Binding-site contacts:
Ligand atom C11 contacts residue MET221 of chain 4.A at 4.0 Å (hydrophobic).
Ligand atom C17 contacts residue ILE104 of chain 4.A at 3.8 Å (hydrophobic).
Ligand atom C16 contacts residue TYR128 of chain 4.A at 2.9 Å (hydrophobic).
Ligand atom C10 contacts residue ILE104 of chain 4.A at 3.9 Å (hydrophobic).
Ligand atom C10 contacts residue LEU106 of chain 4.A at 4.0 Å (hydrophobic).
Ligand atom C8 contacts residue PHE124 of chain 4.A at 3.6 Å (hydrophobic).
Ligand atom N5 contacts residue DMS1 of chain 4.F at 3.9 Å.
Ligand atom C20 contacts residue VAL191 of chain 4.A at 3.5 Å (hydrophobic).
Ligand atom C14 contacts residue SER126 of chain 4.A at 3.6 Å.
Ligand atom C13 contacts residue TYR128 of chain 4.A at 3.0 Å (hydrophobic).
Ligand atom C20 contacts residue VAL188 of chain 4.A at 3.7 Å (hydrophobic).
Ligand atom C13 contacts residue SER126 of chain 4.A at 3.7 Å.
Ligand atom C14 contacts residue TYR128 of chain 4.A at 3.3 Å (hydrophobic).
Ligand atom C1 contacts residue ASN198 of chain 4.A at 4.0 Å.
Ligand atom C11 contacts residue TYR128 of chain 4.A at 3.4 Å (hydrophobic).
Ligand atom C10 contacts residue TYR128 of chain 4.A at 3.6 Å (hydrophobic).
Ligand atom C16 contacts residue ILE104 of chain 4.A at 3.7 Å (hydrophobic).
Ligand atom C10 contacts residue MET221 of chain 4.A at 4.0 Å (hydrophobic).
Ligand atom C19 contacts residue VAL188 of chain 4.A at 3.5 Å (hydrophobic).
Ligand atom C17 contacts residue TYR128 of chain 4.A at 3.8 Å (hydrophobic).
Ligand atom C15 contacts residue TYR128 of chain 4.A at 3.0 Å (hydrophobic).
Ligand atom C8 contacts residue TYR197 of chain 4.A at 3.4 Å (hydrophobic).
Ligand atom N5 contacts residue ASN219 of chain 4.A at 4.1 Å.
Ligand atom C1 contacts residue DMS1 of chain 4.F at 4.1 Å.
Ligand atom C18 contacts residue TYR152 of chain 4.A at 3.8 Å (hydrophobic).
Ligand atom C7 contacts residue TYR197 of chain 4.A at 3.5 Å (hydrophobic).
Ligand atom N9 contacts residue TYR128 of chain 4.A at 4.1 Å.
Ligand atom N4 contacts residue ASN219 of chain 4.A at 4.0 Å.
Ligand atom C13 contacts residue TYR197 of chain 4.A at 4.0 Å (hydrophobic).
Ligand atom C7 contacts residue LEU106 of chain 4.A at 4.1 Å (hydrophobic).
Ligand atom C14 contacts residue TYR197 of chain 4.A at 4.1 Å (hydrophobic).
Ligand atom C21 contacts residue MET224 of chain 4.A at 4.0 Å (hydrophobic).
Ligand atom N4 contacts residue DMS1 of chain 4.F at 3.6 Å (h-bond).
Ligand atom C19 contacts residue TYR152 of chain 4.A at 3.9 Å (hydrophobic).
Ligand atom C19 contacts residue VAL191 of chain 4.A at 4.0 Å (hydrophobic).
Ligand atom C11 contacts residue ILE104 of chain 4.A at 3.5 Å (hydrophobic).
Ligand atom N12 contacts residue TYR128 of chain 4.A at 2.5 Å (h-bond).
Ligand atom C21 contacts residue ILE104 of chain 4.A at 3.5 Å (hydrophobic).
Ligand atom C18 contacts residue VAL188 of chain 4.A at 3.9 Å (hydrophobic).
Ligand atom C7 contacts residue PHE124 of chain 4.A at 3.8 Å (hydrophobic).

Sequence of chain 4.A:
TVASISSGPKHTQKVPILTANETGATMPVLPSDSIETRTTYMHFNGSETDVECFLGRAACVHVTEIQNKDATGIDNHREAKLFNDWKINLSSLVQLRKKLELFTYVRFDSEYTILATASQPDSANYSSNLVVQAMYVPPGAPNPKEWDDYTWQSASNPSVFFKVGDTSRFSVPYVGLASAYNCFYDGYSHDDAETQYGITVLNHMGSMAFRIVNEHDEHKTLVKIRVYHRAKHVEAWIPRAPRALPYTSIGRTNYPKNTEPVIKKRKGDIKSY

The protein below binds the small molecule below.
Small molecule (SMILES): COc1ccc(N2CCN(c3cccc(C)c3)CC2)nn1